A protein and the small-molecule ligand that binds it are described below.
Small molecule (SMILES): CC(C)(C)c1ccc(N(C(=O)c2c[nH]cn2)[C@@H](C(=O)NC2CCCCC2)c2cccnc2)cc1

Sequence of chain 1.A:
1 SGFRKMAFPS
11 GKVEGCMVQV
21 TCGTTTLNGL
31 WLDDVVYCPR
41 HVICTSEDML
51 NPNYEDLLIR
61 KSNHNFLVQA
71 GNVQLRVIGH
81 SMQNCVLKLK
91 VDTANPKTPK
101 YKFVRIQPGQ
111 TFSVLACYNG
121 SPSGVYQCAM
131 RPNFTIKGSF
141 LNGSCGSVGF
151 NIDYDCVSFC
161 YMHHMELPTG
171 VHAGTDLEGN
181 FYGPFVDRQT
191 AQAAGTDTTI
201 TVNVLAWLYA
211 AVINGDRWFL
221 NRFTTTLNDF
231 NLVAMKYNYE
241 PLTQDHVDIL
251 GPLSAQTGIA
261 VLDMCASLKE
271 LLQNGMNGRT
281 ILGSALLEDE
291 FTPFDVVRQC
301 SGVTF

Binding-site contacts:
Ligand atom C17 contacts residue LEU141 of chain 1.A at 3.5 Å (hydrophobic).
Ligand atom C17 contacts residue SER144 of chain 1.A at 3.6 Å.
Ligand atom C08 contacts residue GLU166 of chain 1.A at 3.6 Å.
Ligand atom C28 contacts residue HIS164 of chain 1.A at 3.8 Å.
Ligand atom C31 contacts residue CYS145 of chain 1.A at 3.6 Å (hydrophobic).
Ligand atom C29 contacts residue HIS41 of chain 1.A at 3.7 Å.
Ligand atom C17 contacts residue PHE140 of chain 1.A at 3.5 Å (hydrophobic).
Ligand atom O01 contacts residue ASN142 of chain 1.A at 3.0 Å.
Ligand atom C25 contacts residue GLN189 of chain 1.A at 3.8 Å.
Ligand atom C28 contacts residue HIS41 of chain 1.A at 3.6 Å.
Ligand atom N18 contacts residue SER144 of chain 1.A at 3.4 Å (h-bond).
Ligand atom N32 contacts residue HIS41 of chain 1.A at 3.5 Å.
Ligand atom C17 contacts residue HIS163 of chain 1.A at 3.7 Å.
Ligand atom C29 contacts residue HIS164 of chain 1.A at 3.4 Å.
Ligand atom C02 contacts residue CYS145 of chain 1.A at 3.4 Å (hydrophobic).
Ligand atom C31 contacts residue HIS41 of chain 1.A at 3.5 Å.
Ligand atom C09 contacts residue GLU166 of chain 1.A at 3.6 Å.
Ligand atom C16 contacts residue LEU141 of chain 1.A at 3.6 Å (hydrophobic).
Ligand atom C02 contacts residue GLY143 of chain 1.A at 3.8 Å.
Ligand atom C26 contacts residue HIS41 of chain 1.A at 3.8 Å.
Ligand atom C04 contacts residue ASN142 of chain 1.A at 3.8 Å.
Ligand atom C15 contacts residue ASN142 of chain 1.A at 3.7 Å.
Ligand atom C30 contacts residue CYS145 of chain 1.A at 3.2 Å (hydrophobic).
Ligand atom C19 contacts residue HIS163 of chain 1.A at 3.8 Å.
Ligand atom C16 contacts residue GLU166 of chain 1.A at 3.7 Å.
Ligand atom N34 contacts residue GLY143 of chain 1.A at 3.4 Å (h-bond).
Ligand atom C07 contacts residue GLU166 of chain 1.A at 3.3 Å.
Ligand atom N18 contacts residue HIS163 of chain 1.A at 2.9 Å (h-bond).
Ligand atom C26 contacts residue ASP187 of chain 1.A at 3.7 Å.
Ligand atom C16 contacts residue PHE140 of chain 1.A at 3.6 Å (hydrophobic).
Ligand atom N32 contacts residue THR25 of chain 1.A at 3.5 Å.
Ligand atom N34 contacts residue CYS145 of chain 1.A at 3.6 Å (h-bond).
Ligand atom C33 contacts residue THR26 of chain 1.A at 3.6 Å.
Ligand atom O13 contacts residue GLU166 of chain 1.A at 2.8 Å (salt-bridge).
Ligand atom C29 contacts residue CYS145 of chain 1.A at 3.8 Å (hydrophobic).
Ligand atom C33 contacts residue THR25 of chain 1.A at 3.6 Å.
Ligand atom C05 contacts residue GLU166 of chain 1.A at 3.7 Å.
Ligand atom N03 contacts residue CYS145 of chain 1.A at 3.8 Å.
Ligand atom O01 contacts residue GLY143 of chain 1.A at 2.9 Å (h-bond).
Ligand atom O13 contacts residue MET165 of chain 1.A at 3.2 Å.

Sequence of chain 2.A:
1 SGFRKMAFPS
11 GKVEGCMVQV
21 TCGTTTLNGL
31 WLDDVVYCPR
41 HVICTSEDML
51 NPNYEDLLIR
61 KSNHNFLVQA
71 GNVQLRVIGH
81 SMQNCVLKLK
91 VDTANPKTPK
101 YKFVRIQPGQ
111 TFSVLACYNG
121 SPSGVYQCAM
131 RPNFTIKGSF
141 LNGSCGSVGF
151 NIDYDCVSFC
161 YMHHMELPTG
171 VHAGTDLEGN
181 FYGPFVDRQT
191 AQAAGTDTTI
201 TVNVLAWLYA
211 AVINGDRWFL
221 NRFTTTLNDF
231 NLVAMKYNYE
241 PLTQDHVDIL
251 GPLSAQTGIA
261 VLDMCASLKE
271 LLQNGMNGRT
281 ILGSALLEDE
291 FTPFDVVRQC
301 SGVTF